This small molecule binds to this protein.
Small molecule (SMILES): CC(=O)N[C@@H]1[C@@H](O)[C@H](O)[C@@H](CO)O[C@H]1O

Sequence of chain 1.C:
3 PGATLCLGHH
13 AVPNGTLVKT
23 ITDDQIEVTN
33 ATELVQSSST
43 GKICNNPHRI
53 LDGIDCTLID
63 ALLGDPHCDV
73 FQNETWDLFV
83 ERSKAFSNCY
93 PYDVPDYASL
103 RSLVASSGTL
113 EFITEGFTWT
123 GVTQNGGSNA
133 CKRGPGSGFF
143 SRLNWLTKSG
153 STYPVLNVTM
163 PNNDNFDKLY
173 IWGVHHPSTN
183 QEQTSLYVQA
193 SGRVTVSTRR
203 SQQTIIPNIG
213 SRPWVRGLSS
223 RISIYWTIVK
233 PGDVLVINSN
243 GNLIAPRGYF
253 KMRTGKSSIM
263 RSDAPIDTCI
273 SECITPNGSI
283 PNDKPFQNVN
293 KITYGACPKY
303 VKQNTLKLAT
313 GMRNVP

Binding-site contacts:
Ligand atom C2 contacts residue SER213 of chain 1.E at 4.2 Å.
Ligand atom C5 contacts residue ASN159 of chain 1.C at 3.7 Å.
Ligand atom N2 contacts residue SER213 of chain 1.E at 3.2 Å (h-bond).
Ligand atom C7 contacts residue SER213 of chain 1.E at 3.8 Å.
Ligand atom O5 contacts residue ASN159 of chain 1.C at 2.4 Å (h-bond).
Ligand atom C4 contacts residue ASN159 of chain 1.C at 4.3 Å.
Ligand atom O3 contacts residue SER213 of chain 1.E at 4.0 Å.
Ligand atom C6 contacts residue THR161 of chain 1.C at 4.0 Å.
Ligand atom C8 contacts residue ASN159 of chain 1.C at 4.3 Å.
Ligand atom O7 contacts residue ASN159 of chain 1.C at 3.5 Å (h-bond).
Ligand atom C2 contacts residue ASN159 of chain 1.C at 2.4 Å.
Ligand atom C8 contacts residue SER213 of chain 1.E at 3.5 Å.
Ligand atom C1 contacts residue ASN159 of chain 1.C at 1.4 Å.
Ligand atom C3 contacts residue ASN159 of chain 1.C at 3.8 Å.
Ligand atom C7 contacts residue ASN159 of chain 1.C at 3.3 Å.
Ligand atom N2 contacts residue ASN159 of chain 1.C at 2.8 Å (h-bond).
Ligand atom C3 contacts residue SER213 of chain 1.E at 4.1 Å.

Sequence of chain 1.E:
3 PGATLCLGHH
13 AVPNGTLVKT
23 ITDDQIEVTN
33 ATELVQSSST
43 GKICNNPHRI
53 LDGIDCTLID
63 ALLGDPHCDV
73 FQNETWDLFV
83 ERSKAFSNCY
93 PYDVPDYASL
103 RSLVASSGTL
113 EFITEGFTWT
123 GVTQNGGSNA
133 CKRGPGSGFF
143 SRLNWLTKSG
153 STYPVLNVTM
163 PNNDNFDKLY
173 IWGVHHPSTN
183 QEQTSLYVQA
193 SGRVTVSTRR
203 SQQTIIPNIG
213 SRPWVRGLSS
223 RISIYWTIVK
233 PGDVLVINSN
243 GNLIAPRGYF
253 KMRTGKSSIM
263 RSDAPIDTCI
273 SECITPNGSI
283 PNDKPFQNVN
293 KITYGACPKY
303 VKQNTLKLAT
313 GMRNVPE